Binding-site contacts:
Ligand atom C7 contacts residue LEU374 of chain 1.A at 3.8 Å (hydrophobic).
Ligand atom N2 contacts residue SER375 of chain 1.A at 3.9 Å.
Ligand atom C8 contacts residue ILE433 of chain 1.A at 4.5 Å (hydrophobic).
Ligand atom C6 contacts residue SER371 of chain 1.A at 3.9 Å.
Ligand atom N2 contacts residue MET378 of chain 1.A at 3.1 Å.
Ligand atom N2 contacts residue SER371 of chain 1.A at 3.5 Å (h-bond).
Ligand atom C8 contacts residue MET378 of chain 1.A at 4.0 Å (hydrophobic).
Ligand atom C9 contacts residue LEU374 of chain 1.A at 3.7 Å (hydrophobic).
Ligand atom C9 contacts residue MET378 of chain 1.A at 2.8 Å (hydrophobic).
Ligand atom C1 contacts residue THR367 of chain 1.A at 3.5 Å.
Ligand atom C6 contacts residue LEU374 of chain 1.A at 4.4 Å (hydrophobic).
Ligand atom S1 contacts residue ASP426 of chain 1.A at 4.1 Å.
Ligand atom C4 contacts residue THR367 of chain 1.A at 4.0 Å.
Ligand atom C1 contacts residue ASP426 of chain 1.A at 3.7 Å.
Ligand atom C4 contacts residue ASP426 of chain 1.A at 4.0 Å.
Ligand atom N3 contacts residue LEU374 of chain 1.A at 3.6 Å.
Ligand atom C9 contacts residue ILE433 of chain 1.A at 4.4 Å (hydrophobic).
Ligand atom C2 contacts residue THR367 of chain 1.A at 3.4 Å.
Ligand atom C3 contacts residue GLN370 of chain 1.A at 3.3 Å.
Ligand atom S1 contacts residue GLN370 of chain 1.A at 3.9 Å.
Ligand atom S1 contacts residue THR367 of chain 1.A at 4.2 Å.
Ligand atom N3 contacts residue MET378 of chain 1.A at 4.5 Å.
Ligand atom C2 contacts residue ASP426 of chain 1.A at 3.3 Å.
Ligand atom N2 contacts residue LEU374 of chain 1.A at 3.5 Å.
Ligand atom C3 contacts residue THR367 of chain 1.A at 4.0 Å.
Ligand atom C3 contacts residue ASP426 of chain 1.A at 3.2 Å.
Ligand atom O1 contacts residue ALA429 of chain 1.A at 3.0 Å.
Ligand atom C2 contacts residue GLN370 of chain 1.A at 4.2 Å.
Ligand atom N1 contacts residue SER371 of chain 1.A at 3.1 Å (h-bond).
Ligand atom N3 contacts residue SER371 of chain 1.A at 2.7 Å (h-bond).
Ligand atom C1 contacts residue GLN370 of chain 1.A at 4.4 Å.
Ligand atom C8 contacts residue LEU374 of chain 1.A at 3.9 Å (hydrophobic).
Ligand atom S1 contacts residue SER371 of chain 1.A at 3.9 Å.
Ligand atom C5 contacts residue SER371 of chain 1.A at 4.1 Å.
Ligand atom N4 contacts residue THR367 of chain 1.A at 3.6 Å.
Ligand atom C7 contacts residue SER371 of chain 1.A at 3.7 Å.
Ligand atom C6 contacts residue ALA429 of chain 1.A at 4.0 Å (hydrophobic).
Ligand atom S1 contacts residue LEU374 of chain 1.A at 4.2 Å.
Ligand atom N4 contacts residue ASP426 of chain 1.A at 3.5 Å (salt-bridge).

Sequence of chain 1.A:
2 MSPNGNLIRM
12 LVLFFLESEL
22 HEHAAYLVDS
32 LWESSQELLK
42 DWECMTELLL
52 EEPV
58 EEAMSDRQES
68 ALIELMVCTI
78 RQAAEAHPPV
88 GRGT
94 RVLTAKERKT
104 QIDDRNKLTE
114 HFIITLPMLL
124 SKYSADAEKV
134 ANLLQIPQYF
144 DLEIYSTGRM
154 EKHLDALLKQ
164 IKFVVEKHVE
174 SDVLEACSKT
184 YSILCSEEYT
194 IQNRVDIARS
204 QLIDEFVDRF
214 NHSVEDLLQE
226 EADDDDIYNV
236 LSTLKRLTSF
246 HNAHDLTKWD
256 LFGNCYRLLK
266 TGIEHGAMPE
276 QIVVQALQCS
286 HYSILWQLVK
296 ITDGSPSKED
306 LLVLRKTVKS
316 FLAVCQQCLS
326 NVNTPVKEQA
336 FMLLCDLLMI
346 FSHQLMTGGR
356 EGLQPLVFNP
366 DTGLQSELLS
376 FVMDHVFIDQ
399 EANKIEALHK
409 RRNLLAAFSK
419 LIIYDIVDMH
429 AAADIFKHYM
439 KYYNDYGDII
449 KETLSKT

A small-molecule ligand and the protein it binds are described below.
Small molecule (SMILES): Cc1csc(CNC(=O)c2ccn[nH]2)n1